Sequence of chain 1.C:
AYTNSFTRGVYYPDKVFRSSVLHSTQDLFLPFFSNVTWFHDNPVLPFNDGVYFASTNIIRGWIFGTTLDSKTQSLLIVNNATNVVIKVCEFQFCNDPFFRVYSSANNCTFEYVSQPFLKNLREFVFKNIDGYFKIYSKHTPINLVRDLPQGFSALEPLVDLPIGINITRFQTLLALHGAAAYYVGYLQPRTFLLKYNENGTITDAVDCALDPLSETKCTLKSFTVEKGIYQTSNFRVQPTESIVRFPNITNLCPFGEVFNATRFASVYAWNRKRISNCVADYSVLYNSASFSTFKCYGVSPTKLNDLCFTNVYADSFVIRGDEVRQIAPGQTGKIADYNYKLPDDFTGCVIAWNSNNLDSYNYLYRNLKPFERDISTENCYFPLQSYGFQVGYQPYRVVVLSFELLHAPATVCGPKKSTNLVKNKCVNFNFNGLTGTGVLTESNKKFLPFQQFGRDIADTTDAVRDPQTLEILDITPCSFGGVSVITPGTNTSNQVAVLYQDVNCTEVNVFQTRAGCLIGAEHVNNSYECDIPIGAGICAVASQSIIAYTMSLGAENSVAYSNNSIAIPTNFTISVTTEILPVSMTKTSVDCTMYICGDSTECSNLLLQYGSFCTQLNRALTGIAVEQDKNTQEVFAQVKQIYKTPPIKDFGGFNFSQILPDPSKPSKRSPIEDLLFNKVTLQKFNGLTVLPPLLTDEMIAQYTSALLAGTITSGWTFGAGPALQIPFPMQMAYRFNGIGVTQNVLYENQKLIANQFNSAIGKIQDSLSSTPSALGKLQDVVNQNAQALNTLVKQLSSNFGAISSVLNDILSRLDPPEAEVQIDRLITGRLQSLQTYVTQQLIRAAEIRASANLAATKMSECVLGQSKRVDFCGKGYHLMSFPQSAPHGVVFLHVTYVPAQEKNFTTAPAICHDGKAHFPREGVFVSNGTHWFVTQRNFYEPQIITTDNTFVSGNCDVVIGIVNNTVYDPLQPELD

Binding-site contacts:
Ligand atom C2 contacts residue ASN1131 of chain 1.C at 2.7 Å.
Ligand atom C5 contacts residue ASN1131 of chain 1.C at 3.6 Å.
Ligand atom O6 contacts residue ASN1131 of chain 1.C at 4.4 Å.
Ligand atom O5 contacts residue ASN1131 of chain 1.C at 2.3 Å (h-bond).
Ligand atom C1 contacts residue ASN1131 of chain 1.C at 1.5 Å.
Ligand atom C7 contacts residue ASN1131 of chain 1.C at 4.2 Å.
Ligand atom C4 contacts residue ASN1131 of chain 1.C at 4.3 Å.
Ligand atom C8 contacts residue ASN1131 of chain 1.C at 4.2 Å.
Ligand atom N2 contacts residue ASN1131 of chain 1.C at 3.1 Å.
Ligand atom C3 contacts residue ASN1131 of chain 1.C at 3.9 Å.

The protein below binds the small molecule below.
Small molecule (SMILES): CC(=O)N[C@@H]1[C@@H](O)[C@H](O)[C@@H](CO)O[C@H]1O